The protein below binds the small molecule below.
Small molecule (SMILES): CC(=O)N[C@H]1[C@H](O[C@H]2[C@H](O)[C@@H](NC(C)=O)CO[C@@H]2CO)O[C@H](CO)[C@@H](O[C@@H]2O[C@H](CO)[C@@H](O)[C@H](O)[C@@H]2O)[C@@H]1O

Sequence of chain 2.A:
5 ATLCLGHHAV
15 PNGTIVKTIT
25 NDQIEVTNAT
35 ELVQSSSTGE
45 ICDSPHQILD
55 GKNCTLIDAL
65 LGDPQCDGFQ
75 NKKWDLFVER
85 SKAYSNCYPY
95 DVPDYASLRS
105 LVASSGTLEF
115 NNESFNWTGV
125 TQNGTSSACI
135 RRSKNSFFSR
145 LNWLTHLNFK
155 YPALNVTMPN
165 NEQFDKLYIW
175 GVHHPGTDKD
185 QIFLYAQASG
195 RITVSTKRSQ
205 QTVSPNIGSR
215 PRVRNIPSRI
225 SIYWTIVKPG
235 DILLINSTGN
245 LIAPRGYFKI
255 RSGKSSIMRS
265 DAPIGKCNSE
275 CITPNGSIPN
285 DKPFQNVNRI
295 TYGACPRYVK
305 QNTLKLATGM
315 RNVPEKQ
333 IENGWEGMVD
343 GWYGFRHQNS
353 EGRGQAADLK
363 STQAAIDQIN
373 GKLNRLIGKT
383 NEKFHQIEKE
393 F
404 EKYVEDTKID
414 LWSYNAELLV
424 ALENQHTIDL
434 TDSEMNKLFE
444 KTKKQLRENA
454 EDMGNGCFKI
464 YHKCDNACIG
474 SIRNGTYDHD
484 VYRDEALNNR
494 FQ

Sequence of chain 2.B:
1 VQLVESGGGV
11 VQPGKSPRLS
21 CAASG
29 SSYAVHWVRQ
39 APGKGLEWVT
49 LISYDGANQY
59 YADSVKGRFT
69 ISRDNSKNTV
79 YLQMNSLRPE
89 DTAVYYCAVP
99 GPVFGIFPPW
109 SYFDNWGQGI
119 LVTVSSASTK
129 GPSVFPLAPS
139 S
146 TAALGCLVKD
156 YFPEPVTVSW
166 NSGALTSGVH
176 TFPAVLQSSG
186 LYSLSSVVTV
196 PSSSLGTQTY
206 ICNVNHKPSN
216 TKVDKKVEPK

Binding-site contacts:
Ligand atom C7 contacts residue TYR48 of chain 2.C at 4.0 Å (hydrophobic).
Ligand atom C8 contacts residue TYR110 of chain 2.B at 3.4 Å (hydrophobic).
Ligand atom C7 contacts residue THR18 of chain 2.A at 4.0 Å.
Ligand atom C6 contacts residue PRO100 of chain 2.B at 4.0 Å (hydrophobic).
Ligand atom N2 contacts residue ASN32 of chain 2.A at 2.9 Å (h-bond).
Ligand atom C8 contacts residue PRO100 of chain 2.B at 3.7 Å (hydrophobic).
Ligand atom O5 contacts residue ASN32 of chain 2.A at 2.3 Å (h-bond).
Ligand atom O7 contacts residue THR18 of chain 2.A at 3.9 Å.
Ligand atom O7 contacts residue ALA33 of chain 2.A at 4.3 Å.
Ligand atom C7 contacts residue ALA33 of chain 2.A at 4.0 Å (hydrophobic).
Ligand atom O6 contacts residue PRO100 of chain 2.B at 3.6 Å.
Ligand atom C8 contacts residue ALA33 of chain 2.A at 3.7 Å (hydrophobic).
Ligand atom C7 contacts residue ASN32 of chain 2.A at 3.4 Å.
Ligand atom O6 contacts residue GLY103 of chain 2.B at 2.8 Å (h-bond).
Ligand atom O7 contacts residue ASN32 of chain 2.A at 3.2 Å (h-bond).
Ligand atom N2 contacts residue ALA33 of chain 2.A at 3.8 Å.
Ligand atom O6 contacts residue PHE102 of chain 2.B at 3.5 Å (h-bond).
Ligand atom C1 contacts residue ASN32 of chain 2.A at 1.4 Å.
Ligand atom C1 contacts residue PHE102 of chain 2.B at 4.3 Å (hydrophobic).
Ligand atom O5 contacts residue PHE102 of chain 2.B at 3.8 Å.
Ligand atom C8 contacts residue THR18 of chain 2.A at 3.1 Å.
Ligand atom C5 contacts residue GLY103 of chain 2.B at 3.9 Å.
Ligand atom O7 contacts residue TYR48 of chain 2.C at 3.6 Å.
Ligand atom C3 contacts residue ASN32 of chain 2.A at 3.8 Å.
Ligand atom C6 contacts residue GLY103 of chain 2.B at 3.6 Å.
Ligand atom C4 contacts residue ASN32 of chain 2.A at 4.2 Å.
Ligand atom O7 contacts residue THR31 of chain 2.A at 3.6 Å.
Ligand atom C8 contacts residue TYR48 of chain 2.C at 3.4 Å (hydrophobic).
Ligand atom C5 contacts residue ASN32 of chain 2.A at 3.6 Å.
Ligand atom O5 contacts residue GLY103 of chain 2.B at 3.0 Å (h-bond).
Ligand atom C1 contacts residue GLY103 of chain 2.B at 3.9 Å.
Ligand atom C2 contacts residue ASN32 of chain 2.A at 2.4 Å.
Ligand atom O6 contacts residue VAL101 of chain 2.B at 3.9 Å.

Sequence of chain 2.C:
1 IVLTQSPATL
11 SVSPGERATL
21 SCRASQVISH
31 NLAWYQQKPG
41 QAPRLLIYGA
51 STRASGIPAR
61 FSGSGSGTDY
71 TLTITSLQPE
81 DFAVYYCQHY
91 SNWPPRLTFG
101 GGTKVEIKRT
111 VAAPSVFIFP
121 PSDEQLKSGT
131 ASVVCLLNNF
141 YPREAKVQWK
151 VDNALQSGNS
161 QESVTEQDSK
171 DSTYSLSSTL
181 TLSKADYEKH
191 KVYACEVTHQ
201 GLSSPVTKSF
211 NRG